Binding-site contacts:
Ligand atom O2 contacts residue DG10 of chain 1.F at 2.6 Å (h-bond).
Ligand atom N3 contacts residue DG6 of chain 1.F at 3.0 Å (h-bond).
Ligand atom O6 contacts residue DC5 of chain 1.F at 3.3 Å (h-bond).
Ligand atom O6 contacts residue DA4 of chain 1.F at 2.8 Å (h-bond).
Ligand atom N4 contacts residue DG6 of chain 1.F at 2.7 Å (h-bond).
Ligand atom O2 contacts residue ASN119 of chain 1.A at 2.9 Å (h-bond).
Ligand atom OP2 contacts residue ARG52 of chain 1.A at 2.9 Å (salt-bridge).
Ligand atom OP2 contacts residue ARG81 of chain 1.A at 2.9 Å (salt-bridge).
Ligand atom C6 contacts residue DT7 of chain 1.F at 3.2 Å.
Ligand atom N1 contacts residue DC5 of chain 1.F at 3.0 Å (h-bond).
Ligand atom O6 contacts residue DC8 of chain 1.F at 3.1 Å (h-bond).
Ligand atom P contacts residue MG1 of chain 1.O at 2.8 Å.
Ligand atom N4 contacts residue DG10 of chain 1.F at 2.6 Å (h-bond).
Ligand atom OP1 contacts residue MG1 of chain 1.O at 2.4 Å.
Ligand atom O3' contacts residue MG1 of chain 1.O at 2.3 Å.
Ligand atom OP2 contacts residue ARG52 of chain 1.A at 2.7 Å (salt-bridge).
Ligand atom O5' contacts residue ASN114 of chain 1.A at 3.0 Å (h-bond).
Ligand atom O2 contacts residue SER115 of chain 1.A at 2.5 Å (h-bond).
Ligand atom N1 contacts residue DT7 of chain 1.F at 2.5 Å (h-bond).
Ligand atom O5' contacts residue ARG52 of chain 1.A at 3.3 Å (salt-bridge).
Ligand atom N4 contacts residue DC5 of chain 1.F at 3.2 Å (h-bond).
Ligand atom OP1 contacts residue ASN114 of chain 1.A at 3.1 Å (h-bond).
Ligand atom N3 contacts residue DA9 of chain 1.F at 2.5 Å (h-bond).
Ligand atom O2 contacts residue DG6 of chain 1.F at 3.1 Å (h-bond).
Ligand atom N1 contacts residue DC8 of chain 1.F at 3.0 Å (h-bond).
Ligand atom O5' contacts residue MG1 of chain 1.O at 3.3 Å.
Ligand atom OP1 contacts residue HIS83 of chain 1.A at 2.9 Å (h-bond).
Ligand atom C6 contacts residue DA4 of chain 1.F at 3.1 Å.
Ligand atom C2 contacts residue DT7 of chain 1.F at 3.2 Å.
Ligand atom N2 contacts residue DC8 of chain 1.F at 2.7 Å (h-bond).
Ligand atom N1 contacts residue DA4 of chain 1.F at 3.0 Å (h-bond).
Ligand atom N3 contacts residue DG10 of chain 1.F at 2.6 Å (h-bond).
Ligand atom N6 contacts residue DT7 of chain 1.F at 2.4 Å (h-bond).
Ligand atom O4 contacts residue DA4 of chain 1.F at 3.3 Å (h-bond).
Ligand atom O4 contacts residue DA9 of chain 1.F at 2.8 Å (h-bond).
Ligand atom OP1 contacts residue GLY88 of chain 1.A at 2.9 Å (h-bond).
Ligand atom OP1 contacts residue ARG81 of chain 1.A at 3.0 Å (salt-bridge).
Ligand atom N2 contacts residue DC5 of chain 1.F at 2.7 Å (h-bond).
Ligand atom O4' contacts residue TYR253 of chain 1.A at 3.3 Å (h-bond).
Ligand atom C4 contacts residue DA9 of chain 1.F at 3.3 Å.

Sequence of chain 1.A:
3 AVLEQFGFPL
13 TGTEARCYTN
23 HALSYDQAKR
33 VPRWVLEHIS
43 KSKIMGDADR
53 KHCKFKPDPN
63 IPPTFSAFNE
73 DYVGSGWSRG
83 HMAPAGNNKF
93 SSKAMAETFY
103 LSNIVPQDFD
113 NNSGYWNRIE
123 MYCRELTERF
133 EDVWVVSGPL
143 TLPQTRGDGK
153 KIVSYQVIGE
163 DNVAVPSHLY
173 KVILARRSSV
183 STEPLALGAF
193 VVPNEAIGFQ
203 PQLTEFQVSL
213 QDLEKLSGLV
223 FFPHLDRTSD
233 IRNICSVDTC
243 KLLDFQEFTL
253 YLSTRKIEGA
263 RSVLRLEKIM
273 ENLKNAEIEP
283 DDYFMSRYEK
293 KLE

A small-molecule ligand and the protein it binds are described below.
Small molecule (SMILES): Cc1cn([C@H]2C[C@H](O[P](=O)(O)OC[C@H]3O[C@@H](n4cnc5c(=O)nc(N)[nH]c54)C[C@@H]3O[P](=O)(O)OC[C@H]3O[C@@H](n4cnc5c(N)ncnc54)C[C@@H]3O[P](=O)(O)OC[C@H]3O[C@@H](n4ccc(N)nc4=O)C[C@@H]3O[P](=O)(O)OC[C@H]3O[C@@H](n4cnc5c(=O)nc(N)[nH]c54)C[C@@H]3O[P](=O)(O)OC[C@H]3O[C@@H](n4cc(C)c(=O)[nH]c4=O)C[C@@H]3O)[C@@H](CO[P](=O)(O)O[C@H]3C[C@H](n4ccc(N)nc4=O)O[C@@H]3CO)O2)c(=O)[nH]c1=O